Sequence of chain 3.A:
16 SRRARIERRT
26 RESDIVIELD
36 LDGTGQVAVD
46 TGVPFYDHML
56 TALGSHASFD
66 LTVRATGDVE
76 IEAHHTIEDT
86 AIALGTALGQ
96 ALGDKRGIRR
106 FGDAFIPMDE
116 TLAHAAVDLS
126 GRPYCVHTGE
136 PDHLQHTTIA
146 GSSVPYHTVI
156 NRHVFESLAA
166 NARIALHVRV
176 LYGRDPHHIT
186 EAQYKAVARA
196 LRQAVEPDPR

Sequence of chain 13.A:
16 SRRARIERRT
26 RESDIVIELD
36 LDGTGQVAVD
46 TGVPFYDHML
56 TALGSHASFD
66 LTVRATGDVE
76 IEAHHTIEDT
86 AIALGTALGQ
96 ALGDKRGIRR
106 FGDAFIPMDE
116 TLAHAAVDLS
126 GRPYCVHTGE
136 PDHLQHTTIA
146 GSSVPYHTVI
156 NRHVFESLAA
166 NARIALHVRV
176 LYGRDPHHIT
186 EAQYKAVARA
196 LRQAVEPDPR

A protein and the small-molecule ligand that binds it are described below.
Small molecule (SMILES): C[C@H](N)c1ncnn1C

Binding-site contacts:
Ligand atom N7 contacts residue MET113 of chain 13.A at 3.5 Å.
Ligand atom N7 contacts residue HIS79 of chain 3.A at 3.1 Å (h-bond).
Ligand atom N5 contacts residue GLU186 of chain 13.A at 3.3 Å (salt-bridge).
Ligand atom N5 contacts residue HIS80 of chain 3.A at 3.0 Å (h-bond).
Ligand atom C9 contacts residue ARG127 of chain 22.A at 3.4 Å.
Ligand atom N3 contacts residue HIS53 of chain 13.A at 3.3 Å (h-bond).
Ligand atom C2 contacts residue MN1 of chain 13.C at 3.3 Å.
Ligand atom C1 contacts residue GLU27 of chain 3.A at 3.6 Å.
Ligand atom N7 contacts residue MN1 of chain 3.B at 2.4 Å.
Ligand atom C6 contacts residue GLU186 of chain 13.A at 4.1 Å.
Ligand atom C9 contacts residue MET113 of chain 13.A at 4.1 Å (hydrophobic).
Ligand atom C4 contacts residue MN1 of chain 13.C at 3.1 Å.
Ligand atom N7 contacts residue GLU83 of chain 3.A at 3.1 Å (salt-bridge).
Ligand atom C6 contacts residue HIS79 of chain 3.A at 3.1 Å.
Ligand atom C1 contacts residue MN1 of chain 13.C at 4.2 Å.
Ligand atom C6 contacts residue MN1 of chain 3.B at 3.3 Å.
Ligand atom C6 contacts residue HIS182 of chain 13.A at 3.5 Å.
Ligand atom N5 contacts residue MN1 of chain 13.C at 2.3 Å.
Ligand atom C4 contacts residue MET113 of chain 13.A at 3.5 Å (hydrophobic).
Ligand atom C6 contacts residue HIS80 of chain 3.A at 3.8 Å.
Ligand atom C9 contacts residue MN1 of chain 3.B at 3.8 Å.
Ligand atom C4 contacts residue HIS80 of chain 3.A at 3.6 Å.
Ligand atom C6 contacts residue GLU83 of chain 3.A at 4.0 Å.
Ligand atom C2 contacts residue HIS80 of chain 3.A at 3.8 Å.
Ligand atom C6 contacts residue MET113 of chain 13.A at 3.6 Å (hydrophobic).
Ligand atom N5 contacts residue MET113 of chain 13.A at 3.6 Å.
Ligand atom C6 contacts residue HIS183 of chain 13.A at 3.8 Å.
Ligand atom C4 contacts residue GLU186 of chain 13.A at 4.0 Å.
Ligand atom C1 contacts residue HIS80 of chain 3.A at 3.9 Å.
Ligand atom N8 contacts residue MN1 of chain 3.B at 3.4 Å.
Ligand atom N3 contacts residue MN1 of chain 13.C at 2.3 Å.
Ligand atom N5 contacts residue HIS182 of chain 13.A at 3.2 Å (h-bond).
Ligand atom N8 contacts residue GLU83 of chain 3.A at 3.5 Å (salt-bridge).
Ligand atom N7 contacts residue HIS183 of chain 13.A at 3.4 Å (h-bond).
Ligand atom C6 contacts residue MN1 of chain 13.C at 3.4 Å.
Ligand atom N3 contacts residue HIS80 of chain 3.A at 3.3 Å (h-bond).
Ligand atom N3 contacts residue GLU186 of chain 13.A at 3.0 Å (salt-bridge).
Ligand atom C2 contacts residue GLU186 of chain 13.A at 3.8 Å.
Ligand atom N8 contacts residue MET113 of chain 13.A at 3.5 Å.
Ligand atom C9 contacts residue GLU83 of chain 3.A at 3.6 Å.

Sequence of chain 22.A:
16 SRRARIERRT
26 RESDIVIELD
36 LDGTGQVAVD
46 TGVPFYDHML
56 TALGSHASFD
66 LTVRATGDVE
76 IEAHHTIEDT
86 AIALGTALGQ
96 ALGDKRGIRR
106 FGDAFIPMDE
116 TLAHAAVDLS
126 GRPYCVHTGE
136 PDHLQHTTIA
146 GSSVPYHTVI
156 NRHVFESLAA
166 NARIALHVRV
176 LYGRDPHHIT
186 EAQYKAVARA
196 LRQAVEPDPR